The protein below binds the small molecule below.
Small molecule (SMILES): CCCc1nc(N)nc(N)c1N1CCN(c2ccccc2)CC1

Binding-site contacts:
Ligand atom C8 contacts residue NDP1 of chain 1.D at 3.7 Å.
Ligand atom C9 contacts residue VAL126 of chain 1.A at 3.8 Å (hydrophobic).
Ligand atom N3 contacts residue VAL9 of chain 1.A at 3.9 Å.
Ligand atom N2 contacts residue VAL9 of chain 1.A at 3.4 Å.
Ligand atom N3 contacts residue VAL8 of chain 1.A at 2.5 Å (h-bond).
Ligand atom C3 contacts residue PHE35 of chain 1.A at 3.9 Å (hydrophobic).
Ligand atom N contacts residue VAL8 of chain 1.A at 3.2 Å (h-bond).
Ligand atom C7 contacts residue NDP1 of chain 1.D at 3.1 Å.
Ligand atom C9 contacts residue PHE35 of chain 1.A at 3.6 Å (hydrophobic).
Ligand atom N3 contacts residue TYR132 of chain 1.A at 3.2 Å (h-bond).
Ligand atom C6 contacts residue VAL9 of chain 1.A at 3.6 Å (hydrophobic).
Ligand atom N contacts residue NDP1 of chain 1.D at 3.5 Å (h-bond).
Ligand atom N2 contacts residue ASP31 of chain 1.A at 3.0 Å (salt-bridge).
Ligand atom N contacts residue VAL9 of chain 1.A at 3.2 Å.
Ligand atom C contacts residue PHE32 of chain 1.A at 3.2 Å (hydrophobic).
Ligand atom C12 contacts residue MET62 of chain 1.A at 3.8 Å (hydrophobic).
Ligand atom C5 contacts residue PHE35 of chain 1.A at 3.8 Å (hydrophobic).
Ligand atom N4 contacts residue NDP1 of chain 1.D at 3.7 Å.
Ligand atom N1 contacts residue ASP31 of chain 1.A at 3.2 Å (salt-bridge).
Ligand atom C6 contacts residue ALA10 of chain 1.A at 3.5 Å (hydrophobic).
Ligand atom C5 contacts residue VAL8 of chain 1.A at 3.3 Å (hydrophobic).
Ligand atom C15 contacts residue PRO63 of chain 1.A at 3.6 Å (hydrophobic).
Ligand atom C5 contacts residue VAL9 of chain 1.A at 3.9 Å (hydrophobic).
Ligand atom N3 contacts residue VAL126 of chain 1.A at 3.1 Å (h-bond).
Ligand atom N2 contacts residue THR147 of chain 1.A at 3.2 Å (h-bond).
Ligand atom N contacts residue PHE35 of chain 1.A at 3.9 Å.
Ligand atom C1 contacts residue ASP31 of chain 1.A at 3.2 Å.
Ligand atom C14 contacts residue PRO63 of chain 1.A at 3.2 Å (hydrophobic).
Ligand atom N3 contacts residue NDP1 of chain 1.D at 3.4 Å (h-bond).
Ligand atom C6 contacts residue ASP31 of chain 1.A at 3.8 Å.
Ligand atom C contacts residue ASP31 of chain 1.A at 3.8 Å.
Ligand atom N2 contacts residue ALA10 of chain 1.A at 3.4 Å (h-bond).
Ligand atom C13 contacts residue MET62 of chain 1.A at 3.7 Å (hydrophobic).
Ligand atom C14 contacts residue MET62 of chain 1.A at 3.8 Å (hydrophobic).
Ligand atom N contacts residue ALA10 of chain 1.A at 3.4 Å (h-bond).
Ligand atom C10 contacts residue PHE35 of chain 1.A at 3.2 Å (hydrophobic).
Ligand atom C4 contacts residue PHE35 of chain 1.A at 3.8 Å (hydrophobic).
Ligand atom C5 contacts residue NDP1 of chain 1.D at 3.3 Å.
Ligand atom C10 contacts residue VAL126 of chain 1.A at 3.0 Å (hydrophobic).
Ligand atom C4 contacts residue NDP1 of chain 1.D at 3.6 Å.

Sequence of chain 1.A:
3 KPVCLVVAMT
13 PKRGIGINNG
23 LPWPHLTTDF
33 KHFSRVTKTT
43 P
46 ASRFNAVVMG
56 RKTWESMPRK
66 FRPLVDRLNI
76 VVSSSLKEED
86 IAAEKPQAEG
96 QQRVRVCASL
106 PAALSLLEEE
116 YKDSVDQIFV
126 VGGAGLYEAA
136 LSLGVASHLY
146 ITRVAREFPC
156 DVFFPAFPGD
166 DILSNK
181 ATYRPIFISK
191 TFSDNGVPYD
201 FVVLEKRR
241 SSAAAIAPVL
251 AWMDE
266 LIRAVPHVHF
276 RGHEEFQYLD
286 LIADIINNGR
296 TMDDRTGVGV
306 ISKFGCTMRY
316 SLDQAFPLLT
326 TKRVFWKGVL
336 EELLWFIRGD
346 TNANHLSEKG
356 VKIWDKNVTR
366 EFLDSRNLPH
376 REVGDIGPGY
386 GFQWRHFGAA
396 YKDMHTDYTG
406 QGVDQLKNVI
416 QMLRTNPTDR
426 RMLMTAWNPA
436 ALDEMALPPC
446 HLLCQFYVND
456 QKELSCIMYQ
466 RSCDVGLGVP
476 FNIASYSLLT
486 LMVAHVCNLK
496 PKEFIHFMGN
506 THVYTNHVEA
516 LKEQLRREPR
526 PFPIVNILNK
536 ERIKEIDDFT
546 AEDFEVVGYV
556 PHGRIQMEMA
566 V